The protein below binds the small molecule below.
Small molecule (SMILES): Nc1ncnc2c1ncn2[C@@H]1O[C@H](CO[P](=O)(O)O[C@H]2[C@@H](O)[C@H](n3cnc4c(N)ncnc43)O[C@@H]2CO[P](=O)(O)O[C@H]2[C@@H](O)[C@H](n3cnc4c(N)ncnc43)O[C@@H]2COP(=O)(O)O)[C@@H](O)[C@H]1O

Binding-site contacts:
Ligand atom N3 contacts residue U2 of chain 29.C at 3.7 Å.
Ligand atom N1 contacts residue U3 of chain 29.C at 2.7 Å (h-bond).
Ligand atom C4 contacts residue U2 of chain 29.C at 4.3 Å.
Ligand atom N3 contacts residue U3 of chain 29.C at 4.2 Å.
Ligand atom C2 contacts residue U2 of chain 29.C at 3.2 Å.
Ligand atom C6 contacts residue U1 of chain 29.C at 3.6 Å.
Ligand atom N1 contacts residue U1 of chain 29.C at 2.8 Å (h-bond).
Ligand atom N1 contacts residue U2 of chain 29.C at 3.5 Å (h-bond).
Ligand atom C6 contacts residue U3 of chain 29.C at 3.3 Å.
Ligand atom C2 contacts residue U3 of chain 29.C at 3.0 Å.
Ligand atom C2 contacts residue U1 of chain 29.C at 3.5 Å.
Ligand atom N6 contacts residue U2 of chain 29.C at 4.2 Å.
Ligand atom C6 contacts residue U2 of chain 29.C at 4.1 Å.
Ligand atom N6 contacts residue U3 of chain 29.C at 3.0 Å (h-bond).
Ligand atom N6 contacts residue U1 of chain 29.C at 2.8 Å (h-bond).